Sequence of chain 1.C:
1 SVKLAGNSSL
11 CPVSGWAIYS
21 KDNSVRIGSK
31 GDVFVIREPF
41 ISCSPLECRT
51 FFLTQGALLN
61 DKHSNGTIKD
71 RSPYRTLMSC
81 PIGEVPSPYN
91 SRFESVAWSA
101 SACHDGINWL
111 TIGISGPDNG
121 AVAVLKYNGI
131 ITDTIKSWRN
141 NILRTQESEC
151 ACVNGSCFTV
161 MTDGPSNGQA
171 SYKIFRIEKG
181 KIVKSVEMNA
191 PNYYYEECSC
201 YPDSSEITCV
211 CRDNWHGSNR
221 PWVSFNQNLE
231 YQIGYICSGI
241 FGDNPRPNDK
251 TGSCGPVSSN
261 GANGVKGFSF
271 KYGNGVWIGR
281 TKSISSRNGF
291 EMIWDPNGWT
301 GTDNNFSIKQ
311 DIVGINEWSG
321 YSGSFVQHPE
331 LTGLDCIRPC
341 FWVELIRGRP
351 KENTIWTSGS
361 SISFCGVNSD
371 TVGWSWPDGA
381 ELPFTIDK

This protein binds this small molecule.
Small molecule (SMILES): CC(=O)N[C@@H]1[C@@H](O)[C@H](O)[C@@H](CO)O[C@H]1O

Sequence of chain 1.B:
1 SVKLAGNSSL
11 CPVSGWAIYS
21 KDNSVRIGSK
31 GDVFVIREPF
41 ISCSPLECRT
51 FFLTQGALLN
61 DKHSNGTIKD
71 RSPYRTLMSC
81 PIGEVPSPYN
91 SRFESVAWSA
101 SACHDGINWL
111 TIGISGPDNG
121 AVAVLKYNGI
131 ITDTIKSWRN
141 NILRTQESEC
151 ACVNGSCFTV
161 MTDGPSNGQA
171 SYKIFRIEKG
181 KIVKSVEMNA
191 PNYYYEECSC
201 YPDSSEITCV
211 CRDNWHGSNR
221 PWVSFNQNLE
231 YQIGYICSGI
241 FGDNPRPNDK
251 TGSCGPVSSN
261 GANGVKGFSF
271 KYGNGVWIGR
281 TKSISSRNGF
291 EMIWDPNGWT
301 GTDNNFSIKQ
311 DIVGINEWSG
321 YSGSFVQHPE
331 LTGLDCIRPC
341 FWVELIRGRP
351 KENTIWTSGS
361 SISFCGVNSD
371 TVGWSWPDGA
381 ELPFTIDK

Binding-site contacts:
Ligand atom C2 contacts residue ASN65 of chain 1.B at 2.5 Å.
Ligand atom C3 contacts residue ASN65 of chain 1.B at 3.9 Å.
Ligand atom C5 contacts residue ASN65 of chain 1.B at 3.6 Å.
Ligand atom C4 contacts residue ASN65 of chain 1.B at 4.1 Å.
Ligand atom C7 contacts residue ASN65 of chain 1.B at 3.5 Å.
Ligand atom C6 contacts residue GLY66 of chain 1.B at 4.5 Å.
Ligand atom O5 contacts residue ASN65 of chain 1.B at 2.3 Å (h-bond).
Ligand atom O7 contacts residue GLU381 of chain 1.C at 4.5 Å.
Ligand atom O7 contacts residue ASN65 of chain 1.B at 3.3 Å (h-bond).
Ligand atom N2 contacts residue ASN65 of chain 1.B at 3.2 Å (h-bond).
Ligand atom O5 contacts residue GLY66 of chain 1.B at 4.1 Å.
Ligand atom C1 contacts residue ASN65 of chain 1.B at 1.5 Å.